A protein and the small-molecule ligand that binds it are described below.
Small molecule (SMILES): CC(=O)N[C@@H]1[C@@H](O)[C@H](O)[C@@H](CO)O[C@H]1O

Sequence of chain 1.A:
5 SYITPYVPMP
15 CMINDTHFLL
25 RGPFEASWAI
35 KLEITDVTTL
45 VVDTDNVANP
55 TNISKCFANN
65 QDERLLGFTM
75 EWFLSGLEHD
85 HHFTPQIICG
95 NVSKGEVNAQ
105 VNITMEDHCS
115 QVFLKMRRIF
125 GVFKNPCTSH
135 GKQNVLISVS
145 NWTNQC

Binding-site contacts:
Ligand atom C2 contacts residue GLN90 of chain 1.A at 3.8 Å.
Ligand atom O7 contacts residue GLN90 of chain 1.A at 3.1 Å (h-bond).
Ligand atom O5 contacts residue THR108 of chain 1.A at 4.0 Å.
Ligand atom C5 contacts residue THR108 of chain 1.A at 4.2 Å.
Ligand atom O5 contacts residue ASN106 of chain 1.A at 2.4 Å (h-bond).
Ligand atom O7 contacts residue VAL46 of chain 1.A at 4.3 Å.
Ligand atom C8 contacts residue THR42 of chain 1.A at 3.7 Å.
Ligand atom C7 contacts residue GLN90 of chain 1.A at 3.4 Å.
Ligand atom C7 contacts residue ASN106 of chain 1.A at 3.9 Å.
Ligand atom C8 contacts residue ILE92 of chain 1.A at 4.4 Å (hydrophobic).
Ligand atom C1 contacts residue THR108 of chain 1.A at 3.8 Å.
Ligand atom O7 contacts residue ASN106 of chain 1.A at 4.4 Å.
Ligand atom C1 contacts residue GLN90 of chain 1.A at 4.0 Å.
Ligand atom C2 contacts residue ASN106 of chain 1.A at 2.4 Å.
Ligand atom C5 contacts residue ASN106 of chain 1.A at 3.7 Å.
Ligand atom C8 contacts residue GLN90 of chain 1.A at 3.9 Å.
Ligand atom N2 contacts residue ASN106 of chain 1.A at 2.9 Å (h-bond).
Ligand atom C3 contacts residue ASN106 of chain 1.A at 3.8 Å.
Ligand atom C1 contacts residue ASN106 of chain 1.A at 1.4 Å.
Ligand atom C8 contacts residue GLN104 of chain 1.A at 3.8 Å.
Ligand atom N2 contacts residue GLN90 of chain 1.A at 3.4 Å (h-bond).
Ligand atom O6 contacts residue ASN106 of chain 1.A at 4.5 Å.
Ligand atom C8 contacts residue LEU44 of chain 1.A at 3.7 Å (hydrophobic).
Ligand atom C4 contacts residue ASN106 of chain 1.A at 4.2 Å.